Binding-site contacts:
Ligand atom CG contacts residue TYR471 of chain 1.D at 4.2 Å (hydrophobic).
Ligand atom OXT contacts residue TYR471 of chain 1.D at 3.4 Å.
Ligand atom OE2 contacts residue LEU671 of chain 1.D at 4.0 Å.
Ligand atom O contacts residue TYR471 of chain 1.D at 3.4 Å.
Ligand atom N contacts residue GLU726 of chain 1.D at 3.2 Å (salt-bridge).
Ligand atom CA contacts residue TYR471 of chain 1.D at 4.1 Å (hydrophobic).
Ligand atom CD contacts residue THR676 of chain 1.D at 3.7 Å.
Ligand atom CG contacts residue LEU671 of chain 1.D at 4.1 Å (hydrophobic).
Ligand atom N contacts residue THR501 of chain 1.D at 2.9 Å (h-bond).
Ligand atom OE1 contacts residue GLU726 of chain 1.D at 3.3 Å.
Ligand atom C contacts residue THR501 of chain 1.D at 3.5 Å.
Ligand atom O contacts residue ARG506 of chain 1.D at 2.6 Å (salt-bridge).
Ligand atom N contacts residue TYR753 of chain 1.D at 3.3 Å.
Ligand atom OXT contacts residue THR501 of chain 1.D at 3.0 Å (h-bond).
Ligand atom C contacts residue ARG506 of chain 1.D at 3.2 Å.
Ligand atom CA contacts residue PRO499 of chain 1.D at 4.1 Å (hydrophobic).
Ligand atom OE1 contacts residue LEU725 of chain 1.D at 4.0 Å.
Ligand atom CD contacts residue GLU726 of chain 1.D at 3.6 Å.
Ligand atom OE2 contacts residue SER675 of chain 1.D at 3.5 Å (h-bond).
Ligand atom O contacts residue SER675 of chain 1.D at 2.9 Å (h-bond).
Ligand atom N contacts residue TYR471 of chain 1.D at 4.0 Å.
Ligand atom OXT contacts residue ARG506 of chain 1.D at 2.9 Å (salt-bridge).
Ligand atom OXT contacts residue PRO499 of chain 1.D at 3.5 Å (h-bond).
Ligand atom CG contacts residue GLU726 of chain 1.D at 3.6 Å.
Ligand atom CA contacts residue GLU726 of chain 1.D at 3.3 Å.
Ligand atom CB contacts residue SER675 of chain 1.D at 4.2 Å.
Ligand atom OXT contacts residue LEU500 of chain 1.D at 3.5 Å.
Ligand atom CD contacts residue LEU671 of chain 1.D at 3.9 Å (hydrophobic).
Ligand atom C contacts residue TYR471 of chain 1.D at 3.6 Å (hydrophobic).
Ligand atom N contacts residue PRO499 of chain 1.D at 3.0 Å (h-bond).
Ligand atom O contacts residue GLY674 of chain 1.D at 3.7 Å.
Ligand atom OE2 contacts residue GLU726 of chain 1.D at 4.0 Å.
Ligand atom CB contacts residue TYR471 of chain 1.D at 3.5 Å (hydrophobic).
Ligand atom CA contacts residue THR501 of chain 1.D at 3.3 Å.
Ligand atom C contacts residue SER675 of chain 1.D at 3.7 Å.
Ligand atom OE2 contacts residue GLY674 of chain 1.D at 4.0 Å.
Ligand atom OE1 contacts residue THR676 of chain 1.D at 3.5 Å (h-bond).
Ligand atom CB contacts residue GLU726 of chain 1.D at 4.0 Å.
Ligand atom OE2 contacts residue THR676 of chain 1.D at 3.2 Å (h-bond).
Ligand atom CA contacts residue SER675 of chain 1.D at 3.9 Å.

Sequence of chain 1.D:
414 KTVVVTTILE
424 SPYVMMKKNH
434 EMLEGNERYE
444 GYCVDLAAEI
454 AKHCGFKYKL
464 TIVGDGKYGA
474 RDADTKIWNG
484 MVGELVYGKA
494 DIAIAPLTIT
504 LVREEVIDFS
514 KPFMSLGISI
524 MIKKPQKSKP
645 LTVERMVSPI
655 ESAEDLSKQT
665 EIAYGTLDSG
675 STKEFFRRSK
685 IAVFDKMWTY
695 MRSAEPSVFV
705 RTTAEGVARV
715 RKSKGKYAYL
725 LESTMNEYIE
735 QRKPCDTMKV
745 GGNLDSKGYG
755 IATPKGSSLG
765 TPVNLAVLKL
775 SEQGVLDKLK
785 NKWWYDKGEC

A small-molecule ligand and the protein it binds are described below.
Small molecule (SMILES): N[C@@H](CCC(=O)O)C(=O)O